Sequence of chain 57.D:
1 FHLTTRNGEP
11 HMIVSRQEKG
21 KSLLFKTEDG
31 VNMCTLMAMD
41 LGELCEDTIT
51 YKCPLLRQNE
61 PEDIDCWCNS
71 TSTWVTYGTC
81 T

Binding-site contacts:
Ligand atom C7 contacts residue MET126 of chain 57.C at 3.8 Å (hydrophobic).
Ligand atom C8 contacts residue PHE98 of chain 57.C at 3.6 Å (hydrophobic).
Ligand atom C6 contacts residue THR48 of chain 57.D at 4.4 Å.
Ligand atom C4 contacts residue ASN75 of chain 57.C at 4.0 Å.
Ligand atom O6 contacts residue CYS45 of chain 57.D at 3.4 Å (h-bond).
Ligand atom O7 contacts residue ASN75 of chain 57.C at 3.2 Å (h-bond).
Ligand atom C2 contacts residue ASN75 of chain 57.C at 2.6 Å.
Ligand atom O3 contacts residue NAG1 of chain 57.T at 2.4 Å (h-bond).
Ligand atom C3 contacts residue ASN75 of chain 57.C at 3.5 Å.
Ligand atom O6 contacts residue GLU46 of chain 57.D at 3.8 Å.
Ligand atom O6 contacts residue NAG1 of chain 57.T at 4.1 Å.
Ligand atom C8 contacts residue ASN75 of chain 57.C at 3.0 Å.
Ligand atom O5 contacts residue THR48 of chain 57.D at 4.0 Å.
Ligand atom N2 contacts residue ASN75 of chain 57.C at 3.0 Å (h-bond).
Ligand atom C1 contacts residue ASN75 of chain 57.C at 1.3 Å.
Ligand atom C4 contacts residue NAG1 of chain 57.T at 2.9 Å.
Ligand atom O4 contacts residue NAG1 of chain 57.T at 1.6 Å.
Ligand atom C2 contacts residue NAG1 of chain 57.T at 4.1 Å.
Ligand atom O5 contacts residue ASN75 of chain 57.C at 2.1 Å (h-bond).
Ligand atom C6 contacts residue CYS45 of chain 57.D at 4.4 Å (hydrophobic).
Ligand atom C6 contacts residue NAG1 of chain 57.T at 3.4 Å.
Ligand atom C5 contacts residue ASN75 of chain 57.C at 3.2 Å.
Ligand atom O6 contacts residue THR48 of chain 57.D at 4.0 Å.
Ligand atom C5 contacts residue NAG1 of chain 57.T at 3.7 Å.
Ligand atom C6 contacts residue ASN75 of chain 57.C at 3.8 Å.
Ligand atom O7 contacts residue MET126 of chain 57.C at 3.1 Å.
Ligand atom C7 contacts residue ASN75 of chain 57.C at 2.8 Å.
Ligand atom O6 contacts residue ASN75 of chain 57.C at 3.8 Å.
Ligand atom C3 contacts residue NAG1 of chain 57.T at 3.3 Å.
Ligand atom C8 contacts residue MET126 of chain 57.C at 3.7 Å (hydrophobic).

The small molecule below binds the protein below.
Small molecule (SMILES): CC(=O)N[C@@H]1[C@@H](O)[C@H](O)[C@@H](CO)O[C@H]1O

Sequence of chain 57.C:
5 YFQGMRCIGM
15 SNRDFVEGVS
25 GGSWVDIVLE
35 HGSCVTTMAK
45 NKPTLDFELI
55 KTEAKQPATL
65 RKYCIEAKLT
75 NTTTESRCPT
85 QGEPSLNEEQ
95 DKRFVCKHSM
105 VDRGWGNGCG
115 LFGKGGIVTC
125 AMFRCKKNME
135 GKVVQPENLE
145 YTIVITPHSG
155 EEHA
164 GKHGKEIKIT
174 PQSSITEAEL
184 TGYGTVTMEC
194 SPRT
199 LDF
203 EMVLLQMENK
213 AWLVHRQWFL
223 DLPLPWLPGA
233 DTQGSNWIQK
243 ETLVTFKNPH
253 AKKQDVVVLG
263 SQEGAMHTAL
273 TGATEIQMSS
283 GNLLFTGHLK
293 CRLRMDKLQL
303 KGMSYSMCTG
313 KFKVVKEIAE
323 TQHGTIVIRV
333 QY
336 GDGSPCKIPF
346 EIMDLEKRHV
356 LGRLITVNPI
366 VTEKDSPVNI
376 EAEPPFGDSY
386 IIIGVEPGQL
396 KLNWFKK